Binding-site contacts:
Ligand atom C5 contacts residue ASN736 of chain 1.C at 3.7 Å.
Ligand atom C8 contacts residue LEU941 of chain 1.C at 4.0 Å (hydrophobic).
Ligand atom C2 contacts residue ASN736 of chain 1.C at 2.5 Å.
Ligand atom C7 contacts residue ASN736 of chain 1.C at 3.3 Å.
Ligand atom N2 contacts residue ASN736 of chain 1.C at 2.9 Å (h-bond).
Ligand atom C6 contacts residue GLN945 of chain 1.C at 4.1 Å.
Ligand atom C5 contacts residue LEU941 of chain 1.C at 4.4 Å (hydrophobic).
Ligand atom O7 contacts residue GLN1090 of chain 1.C at 3.4 Å (h-bond).
Ligand atom O6 contacts residue LEU941 of chain 1.C at 4.4 Å.
Ligand atom O4 contacts residue LEU941 of chain 1.C at 4.2 Å.
Ligand atom C7 contacts residue LEU941 of chain 1.C at 3.8 Å (hydrophobic).
Ligand atom O5 contacts residue ASN736 of chain 1.C at 2.4 Å (h-bond).
Ligand atom O5 contacts residue GLN1090 of chain 1.C at 4.4 Å.
Ligand atom O6 contacts residue GLN945 of chain 1.C at 2.8 Å (h-bond).
Ligand atom C8 contacts residue ASN736 of chain 1.C at 4.5 Å.
Ligand atom O7 contacts residue LEU941 of chain 1.C at 3.4 Å.
Ligand atom C5 contacts residue GLN945 of chain 1.C at 4.3 Å.
Ligand atom O7 contacts residue ASN736 of chain 1.C at 3.3 Å (h-bond).
Ligand atom C3 contacts residue ASN736 of chain 1.C at 3.8 Å.
Ligand atom C1 contacts residue ASN736 of chain 1.C at 1.4 Å.
Ligand atom C4 contacts residue ASN736 of chain 1.C at 4.2 Å.
Ligand atom C7 contacts residue GLN1090 of chain 1.C at 4.3 Å.

A small-molecule ligand and the protein it binds are described below.
Small molecule (SMILES): CC(=O)N[C@H]1[C@H](O[C@H]2[C@H](O)[C@@H](NC(C)=O)CO[C@@H]2CO)O[C@H](CO)[C@@H](O)[C@@H]1O

Sequence of chain 1.C:
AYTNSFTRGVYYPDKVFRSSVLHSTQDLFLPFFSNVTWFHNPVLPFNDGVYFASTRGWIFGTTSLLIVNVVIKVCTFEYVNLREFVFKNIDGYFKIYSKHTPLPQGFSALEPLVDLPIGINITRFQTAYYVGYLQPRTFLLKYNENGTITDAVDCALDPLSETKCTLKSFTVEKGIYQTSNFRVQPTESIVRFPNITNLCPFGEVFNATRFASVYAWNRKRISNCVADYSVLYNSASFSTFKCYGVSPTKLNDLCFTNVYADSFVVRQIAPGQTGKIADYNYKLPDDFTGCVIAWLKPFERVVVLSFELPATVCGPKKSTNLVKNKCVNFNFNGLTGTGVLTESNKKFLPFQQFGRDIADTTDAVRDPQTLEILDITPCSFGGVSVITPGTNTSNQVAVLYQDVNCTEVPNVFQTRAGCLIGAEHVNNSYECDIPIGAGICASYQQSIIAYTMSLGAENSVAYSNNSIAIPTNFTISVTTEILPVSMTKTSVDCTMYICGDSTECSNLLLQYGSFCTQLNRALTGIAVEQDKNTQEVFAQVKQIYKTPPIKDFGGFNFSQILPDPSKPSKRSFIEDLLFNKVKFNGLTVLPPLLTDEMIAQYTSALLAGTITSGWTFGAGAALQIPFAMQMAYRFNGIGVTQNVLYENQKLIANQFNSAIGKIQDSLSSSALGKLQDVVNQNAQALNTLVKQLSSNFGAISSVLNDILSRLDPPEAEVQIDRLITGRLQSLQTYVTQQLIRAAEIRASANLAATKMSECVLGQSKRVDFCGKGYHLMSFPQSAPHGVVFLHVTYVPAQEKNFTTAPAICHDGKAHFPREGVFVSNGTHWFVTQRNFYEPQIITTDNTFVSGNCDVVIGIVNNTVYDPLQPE